A protein and the small-molecule ligand that binds it are described below.
Small molecule (SMILES): CCCCCCCC(=O)OC[C@H](COP(=O)(O)O[C@@H]1[C@H](O)[C@H](O)[C@@H](OP(=O)(O)O)[C@H](OP(=O)(O)O)[C@H]1O)OC(=O)CCCCCCC

Binding-site contacts:
Ligand atom O12 contacts residue GLN43 of chain 1.D at 3.9 Å.
Ligand atom O13 contacts residue ARG45 of chain 1.D at 3.3 Å.
Ligand atom O51 contacts residue ARG151 of chain 1.D at 2.3 Å (salt-bridge).
Ligand atom O1 contacts residue GLN43 of chain 1.D at 3.8 Å.
Ligand atom P4 contacts residue ARG16 of chain 1.D at 3.3 Å.
Ligand atom O53 contacts residue TRP44 of chain 1.D at 3.2 Å (h-bond).
Ligand atom P5 contacts residue LYS153 of chain 1.D at 4.2 Å.
Ligand atom C6 contacts residue TRP44 of chain 1.D at 4.2 Å (hydrophobic).
Ligand atom O43 contacts residue ARG16 of chain 1.D at 2.8 Å.
Ligand atom O3C contacts residue TRP44 of chain 1.D at 3.2 Å.
Ligand atom O41 contacts residue ARG16 of chain 1.D at 3.8 Å.
Ligand atom C6 contacts residue GLN43 of chain 1.D at 4.4 Å.
Ligand atom O52 contacts residue LYS153 of chain 1.D at 4.0 Å.
Ligand atom O2 contacts residue GLN43 of chain 1.D at 3.8 Å.
Ligand atom C3C contacts residue TRP44 of chain 1.D at 3.3 Å (hydrophobic).
Ligand atom O6 contacts residue GLN43 of chain 1.D at 3.8 Å.
Ligand atom O12 contacts residue ARG45 of chain 1.D at 2.3 Å (salt-bridge).
Ligand atom O51 contacts residue LYS153 of chain 1.D at 3.0 Å (salt-bridge).
Ligand atom O52 contacts residue ARG151 of chain 1.D at 3.7 Å.
Ligand atom C1B contacts residue TRP44 of chain 1.D at 3.3 Å (hydrophobic).
Ligand atom P1 contacts residue TRP44 of chain 1.D at 4.5 Å.
Ligand atom C3A contacts residue ARG45 of chain 1.D at 4.3 Å.
Ligand atom C2C contacts residue TRP44 of chain 1.D at 4.2 Å (hydrophobic).
Ligand atom O42 contacts residue ARG16 of chain 1.D at 2.3 Å (salt-bridge).
Ligand atom O1B contacts residue TRP44 of chain 1.D at 2.8 Å.
Ligand atom C2A contacts residue ARG45 of chain 1.D at 3.6 Å.
Ligand atom O11 contacts residue ARG45 of chain 1.D at 3.9 Å.
Ligand atom O3 contacts residue ARG16 of chain 1.D at 4.3 Å.
Ligand atom O6 contacts residue TRP44 of chain 1.D at 2.9 Å.
Ligand atom C1C contacts residue TRP44 of chain 1.D at 3.7 Å (hydrophobic).
Ligand atom P5 contacts residue ARG151 of chain 1.D at 3.3 Å.
Ligand atom C1C contacts residue ARG45 of chain 1.D at 3.2 Å.
Ligand atom O53 contacts residue ARG151 of chain 1.D at 3.2 Å (salt-bridge).
Ligand atom C4A contacts residue ARG45 of chain 1.D at 3.7 Å.
Ligand atom O13 contacts residue TRP44 of chain 1.D at 3.1 Å.
Ligand atom O53 contacts residue LYS148 of chain 1.D at 4.1 Å.
Ligand atom P1 contacts residue ARG45 of chain 1.D at 3.5 Å.
Ligand atom P1 contacts residue GLN43 of chain 1.D at 4.5 Å.
Ligand atom C2B contacts residue TRP44 of chain 1.D at 4.0 Å (hydrophobic).
Ligand atom O1 contacts residue TRP44 of chain 1.D at 4.0 Å.

Sequence of chain 1.D:
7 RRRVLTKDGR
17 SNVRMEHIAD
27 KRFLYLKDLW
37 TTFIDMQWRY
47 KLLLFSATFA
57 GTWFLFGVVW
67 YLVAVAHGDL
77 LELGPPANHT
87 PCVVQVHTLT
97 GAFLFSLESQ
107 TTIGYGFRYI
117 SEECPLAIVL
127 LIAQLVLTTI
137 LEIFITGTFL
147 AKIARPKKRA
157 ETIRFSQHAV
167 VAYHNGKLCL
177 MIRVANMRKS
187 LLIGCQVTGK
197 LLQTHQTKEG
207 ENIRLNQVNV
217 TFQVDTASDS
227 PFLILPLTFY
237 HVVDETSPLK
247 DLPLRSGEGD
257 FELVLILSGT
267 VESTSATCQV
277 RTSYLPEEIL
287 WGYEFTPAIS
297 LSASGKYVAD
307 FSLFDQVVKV